Sequence of chain 1.A:
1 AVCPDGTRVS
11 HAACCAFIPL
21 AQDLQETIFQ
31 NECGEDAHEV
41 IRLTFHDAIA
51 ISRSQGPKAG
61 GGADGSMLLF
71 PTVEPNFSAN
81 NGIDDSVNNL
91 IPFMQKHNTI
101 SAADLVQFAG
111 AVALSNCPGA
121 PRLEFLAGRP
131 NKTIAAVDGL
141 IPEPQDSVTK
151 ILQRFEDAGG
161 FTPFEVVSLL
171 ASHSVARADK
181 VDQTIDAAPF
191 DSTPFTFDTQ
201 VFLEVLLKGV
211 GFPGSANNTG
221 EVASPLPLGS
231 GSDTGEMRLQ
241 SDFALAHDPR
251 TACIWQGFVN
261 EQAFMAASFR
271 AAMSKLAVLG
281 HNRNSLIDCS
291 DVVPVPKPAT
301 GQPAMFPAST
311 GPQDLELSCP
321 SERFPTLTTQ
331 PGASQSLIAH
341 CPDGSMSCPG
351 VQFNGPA

A small-molecule ligand and the protein it binds are described below.
Small molecule (SMILES): OC[C@H]1O[C@H](O)[C@@H](O)[C@@H](O)[C@@H]1O

Binding-site contacts:
Ligand atom C3 contacts residue SER334 of chain 1.A at 4.2 Å.
Ligand atom C6 contacts residue SER334 of chain 1.A at 3.5 Å.
Ligand atom O3 contacts residue SER336 of chain 1.A at 4.2 Å.
Ligand atom O6 contacts residue SER336 of chain 1.A at 3.5 Å.
Ligand atom O3 contacts residue ALA308 of chain 1.A at 4.3 Å.
Ligand atom O4 contacts residue ALA308 of chain 1.A at 4.2 Å.
Ligand atom C1 contacts residue SER336 of chain 1.A at 1.4 Å.
Ligand atom O4 contacts residue ALA333 of chain 1.A at 3.9 Å.
Ligand atom O5 contacts residue SER336 of chain 1.A at 2.3 Å (h-bond).
Ligand atom O3 contacts residue GLY332 of chain 1.A at 3.7 Å.
Ligand atom O6 contacts residue GLN335 of chain 1.A at 2.6 Å (h-bond).
Ligand atom O5 contacts residue GLN335 of chain 1.A at 4.2 Å.
Ligand atom O6 contacts residue SER334 of chain 1.A at 3.9 Å.
Ligand atom O4 contacts residue GLY332 of chain 1.A at 3.4 Å.
Ligand atom C3 contacts residue SER336 of chain 1.A at 2.9 Å.
Ligand atom O3 contacts residue PRO331 of chain 1.A at 2.6 Å (h-bond).
Ligand atom C3 contacts residue ALA308 of chain 1.A at 3.9 Å (hydrophobic).
Ligand atom C3 contacts residue PRO331 of chain 1.A at 3.5 Å (hydrophobic).
Ligand atom C6 contacts residue GLN335 of chain 1.A at 3.5 Å.
Ligand atom C5 contacts residue GLN335 of chain 1.A at 3.7 Å.
Ligand atom C5 contacts residue SER334 of chain 1.A at 3.4 Å.
Ligand atom O6 contacts residue LEU337 of chain 1.A at 4.4 Å.
Ligand atom C4 contacts residue SER336 of chain 1.A at 3.4 Å.
Ligand atom C2 contacts residue SER336 of chain 1.A at 2.4 Å.
Ligand atom C6 contacts residue SER336 of chain 1.A at 4.1 Å.
Ligand atom O4 contacts residue SER334 of chain 1.A at 2.8 Å (h-bond).
Ligand atom O2 contacts residue SER336 of chain 1.A at 3.6 Å (h-bond).
Ligand atom C4 contacts residue SER334 of chain 1.A at 3.6 Å.
Ligand atom O4 contacts residue PRO331 of chain 1.A at 4.3 Å.
Ligand atom C3 contacts residue GLY332 of chain 1.A at 4.4 Å.
Ligand atom C5 contacts residue SER336 of chain 1.A at 2.8 Å.
Ligand atom C4 contacts residue GLY332 of chain 1.A at 4.5 Å.
Ligand atom O4 contacts residue SER336 of chain 1.A at 4.4 Å.